Sequence of chain 1.D:
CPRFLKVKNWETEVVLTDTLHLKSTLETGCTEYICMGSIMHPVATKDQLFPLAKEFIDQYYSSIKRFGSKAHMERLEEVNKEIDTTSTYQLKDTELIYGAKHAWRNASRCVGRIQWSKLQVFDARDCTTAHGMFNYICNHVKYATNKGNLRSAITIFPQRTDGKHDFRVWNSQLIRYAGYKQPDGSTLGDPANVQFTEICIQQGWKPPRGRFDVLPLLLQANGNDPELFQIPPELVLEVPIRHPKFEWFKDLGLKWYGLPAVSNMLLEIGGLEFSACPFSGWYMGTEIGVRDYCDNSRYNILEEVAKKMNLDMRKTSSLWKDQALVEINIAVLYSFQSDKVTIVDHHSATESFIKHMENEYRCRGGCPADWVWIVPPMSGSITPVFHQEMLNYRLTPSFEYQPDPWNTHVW

Sequence of chain 1.C:
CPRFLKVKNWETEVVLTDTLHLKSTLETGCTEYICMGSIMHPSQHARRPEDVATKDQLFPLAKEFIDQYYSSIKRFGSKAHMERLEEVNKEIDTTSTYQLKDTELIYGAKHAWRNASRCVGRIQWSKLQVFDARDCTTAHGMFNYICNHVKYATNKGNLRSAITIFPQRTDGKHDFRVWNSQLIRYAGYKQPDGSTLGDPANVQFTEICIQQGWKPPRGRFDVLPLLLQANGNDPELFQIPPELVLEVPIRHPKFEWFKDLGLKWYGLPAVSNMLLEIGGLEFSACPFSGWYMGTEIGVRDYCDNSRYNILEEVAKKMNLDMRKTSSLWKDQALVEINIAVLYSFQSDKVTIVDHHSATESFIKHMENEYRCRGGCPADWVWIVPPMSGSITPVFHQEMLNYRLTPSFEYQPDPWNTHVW

Binding-site contacts:
Ligand atom N11 contacts residue VAL271 of chain 1.D at 3.4 Å.
Ligand atom C6' contacts residue HIS41 of chain 1.D at 3.6 Å.
Ligand atom N01 contacts residue HEM1 of chain 1.T at 2.4 Å.
Ligand atom C05 contacts residue HEM1 of chain 1.T at 3.5 Å.
Ligand atom C5' contacts residue TRP10 of chain 1.C at 3.6 Å (hydrophobic).
Ligand atom C12 contacts residue VAL271 of chain 1.D at 3.4 Å (hydrophobic).
Ligand atom C6' contacts residue MET40 of chain 1.D at 3.5 Å (hydrophobic).
Ligand atom C14 contacts residue GLN182 of chain 1.D at 3.1 Å.
Ligand atom C14 contacts residue PRO269 of chain 1.D at 3.9 Å (hydrophobic).
Ligand atom C12 contacts residue GLU296 of chain 1.D at 4.0 Å.
Ligand atom C18 contacts residue HEM1 of chain 1.T at 3.2 Å.
Ligand atom C15 contacts residue GLN182 of chain 1.D at 3.3 Å.
Ligand atom N01 contacts residue PHE288 of chain 1.D at 4.1 Å.
Ligand atom C21 contacts residue HEM1 of chain 1.T at 3.5 Å.
Ligand atom N03 contacts residue VAL271 of chain 1.D at 3.6 Å.
Ligand atom C04 contacts residue VAL271 of chain 1.D at 4.0 Å (hydrophobic).
Ligand atom N11 contacts residue GLU296 of chain 1.D at 4.0 Å.
Ligand atom C18 contacts residue VAL271 of chain 1.D at 4.1 Å (hydrophobic).
Ligand atom C05 contacts residue PRO269 of chain 1.D at 4.1 Å (hydrophobic).
Ligand atom N1' contacts residue HIS41 of chain 1.D at 3.1 Å (h-bond).
Ligand atom N13 contacts residue VAL271 of chain 1.D at 4.0 Å.
Ligand atom N13 contacts residue PRO269 of chain 1.D at 3.3 Å.
Ligand atom C05 contacts residue PHE288 of chain 1.D at 3.9 Å (hydrophobic).
Ligand atom N1' contacts residue MET40 of chain 1.D at 3.5 Å.
Ligand atom N19 contacts residue TRP382 of chain 1.D at 4.2 Å.
Ligand atom C4' contacts residue MET40 of chain 1.D at 4.2 Å (hydrophobic).
Ligand atom N11 contacts residue HEM1 of chain 1.T at 4.0 Å.
Ligand atom C04 contacts residue PRO269 of chain 1.D at 3.3 Å (hydrophobic).
Ligand atom C02 contacts residue HEM1 of chain 1.T at 3.3 Å.
Ligand atom C16 contacts residue VAL271 of chain 1.D at 3.9 Å (hydrophobic).
Ligand atom C2' contacts residue HIS41 of chain 1.D at 4.2 Å.
Ligand atom C6' contacts residue TRP10 of chain 1.C at 3.6 Å (hydrophobic).
Ligand atom C17 contacts residue HEM1 of chain 1.T at 3.2 Å.
Ligand atom C20 contacts residue HEM1 of chain 1.T at 3.5 Å.
Ligand atom N13 contacts residue ALA270 of chain 1.D at 3.8 Å.
Ligand atom C05 contacts residue GLY290 of chain 1.D at 3.9 Å.
Ligand atom C14 contacts residue ALA270 of chain 1.D at 4.1 Å (hydrophobic).
Ligand atom C5' contacts residue MET40 of chain 1.D at 3.7 Å (hydrophobic).
Ligand atom N19 contacts residue HEM1 of chain 1.T at 2.5 Å (h-bond).
Ligand atom C2' contacts residue MET40 of chain 1.D at 3.9 Å (hydrophobic).

This protein binds this small molecule.
Small molecule (SMILES): c1cncc(CCCNCCc2ccnc(-n3ccnc3)n2)c1